Sequence of chain 1.H:
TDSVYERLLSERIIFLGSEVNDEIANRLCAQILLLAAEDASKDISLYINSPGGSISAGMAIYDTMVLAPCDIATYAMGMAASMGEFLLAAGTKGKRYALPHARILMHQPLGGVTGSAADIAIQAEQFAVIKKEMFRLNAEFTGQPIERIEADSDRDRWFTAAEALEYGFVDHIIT

Binding-site contacts:
Ligand atom C6 contacts residue GLY112 of chain 1.H at 3.8 Å.
Ligand atom C4 contacts residue PHE128 of chain 1.H at 3.5 Å (hydrophobic).
Ligand atom O1 contacts residue ILE56 of chain 1.H at 3.0 Å (h-bond).
Ligand atom C5 contacts residue PHE128 of chain 1.H at 3.7 Å (hydrophobic).
Ligand atom OXT contacts residue GLY53 of chain 1.H at 3.4 Å.
Ligand atom N contacts residue GLY54 of chain 1.H at 3.0 Å (h-bond).
Ligand atom CD2 contacts residue GLN109 of chain 1.H at 3.8 Å.
Ligand atom N contacts residue LEU111 of chain 1.H at 2.8 Å (h-bond).
Ligand atom C6 contacts residue LEU111 of chain 1.H at 3.0 Å (hydrophobic).
Ligand atom O1 contacts residue AI41 of chain 1.IB at 3.8 Å.
Ligand atom C contacts residue SER83 of chain 1.H at 2.9 Å.
Ligand atom O contacts residue LEU111 of chain 1.H at 2.9 Å (h-bond).
Ligand atom CA contacts residue SER83 of chain 1.H at 3.9 Å.
Ligand atom CD1 contacts residue MET135 of chain 1.H at 3.4 Å (hydrophobic).
Ligand atom C6 contacts residue PHE134 of chain 1.F at 3.7 Å (hydrophobic).
Ligand atom CD2 contacts residue SER55 of chain 1.H at 3.7 Å.
Ligand atom O contacts residue PRO110 of chain 1.H at 3.4 Å.
Ligand atom OXT contacts residue SER83 of chain 1.H at 2.8 Å.
Ligand atom C contacts residue GLY54 of chain 1.H at 3.7 Å.
Ligand atom O contacts residue SER83 of chain 1.H at 2.9 Å.
Ligand atom C3 contacts residue AI41 of chain 1.IB at 3.6 Å.
Ligand atom C contacts residue HIS108 of chain 1.H at 3.7 Å.
Ligand atom CA contacts residue GLY54 of chain 1.H at 3.5 Å.
Ligand atom C1 contacts residue LEU111 of chain 1.H at 3.9 Å (hydrophobic).
Ligand atom C4 contacts residue PHE134 of chain 1.F at 3.5 Å (hydrophobic).
Ligand atom OXT contacts residue GLY54 of chain 1.H at 3.2 Å (h-bond).
Ligand atom CB contacts residue MET84 of chain 1.H at 3.6 Å (hydrophobic).
Ligand atom C contacts residue MET84 of chain 1.H at 3.7 Å (hydrophobic).
Ligand atom C5 contacts residue PHE134 of chain 1.F at 3.3 Å (hydrophobic).
Ligand atom CB contacts residue GLY54 of chain 1.H at 3.7 Å.
Ligand atom CA contacts residue LEU111 of chain 1.H at 3.7 Å (hydrophobic).
Ligand atom C contacts residue ILE56 of chain 1.H at 3.8 Å (hydrophobic).
Ligand atom C contacts residue LEU111 of chain 1.H at 3.9 Å (hydrophobic).
Ligand atom OXT contacts residue MET84 of chain 1.H at 2.8 Å (h-bond).
Ligand atom CD2 contacts residue HIS108 of chain 1.H at 3.0 Å.
Ligand atom C5 contacts residue GLY112 of chain 1.H at 3.8 Å.
Ligand atom C5 contacts residue LEU111 of chain 1.H at 3.8 Å (hydrophobic).
Ligand atom O contacts residue HIS108 of chain 1.H at 2.7 Å (h-bond).
Ligand atom CD1 contacts residue AI41 of chain 1.IB at 3.5 Å.
Ligand atom CB contacts residue LEU111 of chain 1.H at 3.8 Å (hydrophobic).

A protein and the small-molecule ligand that binds it are described below.
Small molecule (SMILES): CC(C)C[C@H](NC(=O)[C@H](CC(C)C)NC(=O)c1ccccc1)C(=O)O

Sequence of chain 1.F:
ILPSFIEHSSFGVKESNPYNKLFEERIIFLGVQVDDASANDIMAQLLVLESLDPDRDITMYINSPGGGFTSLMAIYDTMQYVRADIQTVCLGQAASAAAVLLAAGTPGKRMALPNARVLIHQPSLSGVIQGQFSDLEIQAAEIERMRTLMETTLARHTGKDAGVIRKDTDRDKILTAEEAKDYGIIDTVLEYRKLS